A small-molecule ligand and the protein it binds are described below.
Small molecule (SMILES): CC(=O)N[C@H]1[C@H](O[C@H]2[C@H](O)[C@@H](NC(C)=O)CO[C@@H]2CO)O[C@H](CO)[C@@H](O)[C@@H]1O

Binding-site contacts:
Ligand atom C8 contacts residue THR150 of chain 1.A at 3.8 Å.
Ligand atom C4 contacts residue ASN191 of chain 1.A at 4.2 Å.
Ligand atom C5 contacts residue THR193 of chain 1.A at 4.0 Å.
Ligand atom C5 contacts residue ASN191 of chain 1.A at 3.6 Å.
Ligand atom C2 contacts residue ILE156 of chain 1.A at 4.5 Å (hydrophobic).
Ligand atom O5 contacts residue ASN191 of chain 1.A at 2.4 Å (h-bond).
Ligand atom C3 contacts residue ASN191 of chain 1.A at 3.7 Å.
Ligand atom C8 contacts residue ASN191 of chain 1.A at 4.5 Å.
Ligand atom O7 contacts residue LYS229 of chain 1.A at 3.3 Å (salt-bridge).
Ligand atom C8 contacts residue GLN189 of chain 1.A at 4.3 Å.
Ligand atom C1 contacts residue ILE156 of chain 1.A at 4.2 Å (hydrophobic).
Ligand atom C7 contacts residue ILE156 of chain 1.A at 3.8 Å (hydrophobic).
Ligand atom C2 contacts residue ASN191 of chain 1.A at 2.3 Å.
Ligand atom C1 contacts residue ASN191 of chain 1.A at 1.4 Å.
Ligand atom O5 contacts residue THR193 of chain 1.A at 3.9 Å.
Ligand atom C7 contacts residue ASN191 of chain 1.A at 3.2 Å.
Ligand atom O7 contacts residue ASN191 of chain 1.A at 3.3 Å (h-bond).
Ligand atom N2 contacts residue ILE156 of chain 1.A at 3.6 Å.
Ligand atom O6 contacts residue THR193 of chain 1.A at 4.3 Å.
Ligand atom O6 contacts residue GLU194 of chain 1.A at 3.3 Å (salt-bridge).
Ligand atom C7 contacts residue GLN189 of chain 1.A at 4.3 Å.
Ligand atom C8 contacts residue ILE156 of chain 1.A at 3.8 Å (hydrophobic).
Ligand atom C1 contacts residue THR193 of chain 1.A at 3.4 Å.
Ligand atom N2 contacts residue ASN191 of chain 1.A at 2.7 Å (h-bond).
Ligand atom O7 contacts residue GLN189 of chain 1.A at 3.6 Å.

Sequence of chain 1.A:
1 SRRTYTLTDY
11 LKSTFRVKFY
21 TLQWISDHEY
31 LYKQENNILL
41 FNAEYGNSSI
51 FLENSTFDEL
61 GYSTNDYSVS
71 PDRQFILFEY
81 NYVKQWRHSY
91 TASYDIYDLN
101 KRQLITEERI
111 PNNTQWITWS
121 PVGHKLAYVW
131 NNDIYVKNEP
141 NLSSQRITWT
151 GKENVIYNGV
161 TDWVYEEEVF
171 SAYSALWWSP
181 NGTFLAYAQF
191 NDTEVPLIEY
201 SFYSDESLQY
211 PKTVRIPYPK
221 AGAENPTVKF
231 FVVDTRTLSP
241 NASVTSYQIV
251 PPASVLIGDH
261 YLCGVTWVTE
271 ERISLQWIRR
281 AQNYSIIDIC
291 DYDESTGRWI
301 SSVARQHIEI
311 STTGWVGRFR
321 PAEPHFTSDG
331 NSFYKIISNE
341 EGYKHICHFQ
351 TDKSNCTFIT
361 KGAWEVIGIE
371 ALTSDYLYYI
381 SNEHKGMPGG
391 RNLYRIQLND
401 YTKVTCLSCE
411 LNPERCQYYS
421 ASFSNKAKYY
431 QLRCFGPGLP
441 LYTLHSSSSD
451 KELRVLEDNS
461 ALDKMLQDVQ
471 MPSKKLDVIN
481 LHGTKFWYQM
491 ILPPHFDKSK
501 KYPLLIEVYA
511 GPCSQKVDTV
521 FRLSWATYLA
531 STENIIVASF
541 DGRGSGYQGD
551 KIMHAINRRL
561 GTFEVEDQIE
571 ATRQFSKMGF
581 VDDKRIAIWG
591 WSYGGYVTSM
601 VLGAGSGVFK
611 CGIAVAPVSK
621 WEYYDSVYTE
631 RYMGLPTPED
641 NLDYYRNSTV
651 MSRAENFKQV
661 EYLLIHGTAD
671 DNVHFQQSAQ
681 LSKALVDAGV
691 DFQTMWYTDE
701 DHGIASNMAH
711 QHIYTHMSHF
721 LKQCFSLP